Sequence of chain 47.B:
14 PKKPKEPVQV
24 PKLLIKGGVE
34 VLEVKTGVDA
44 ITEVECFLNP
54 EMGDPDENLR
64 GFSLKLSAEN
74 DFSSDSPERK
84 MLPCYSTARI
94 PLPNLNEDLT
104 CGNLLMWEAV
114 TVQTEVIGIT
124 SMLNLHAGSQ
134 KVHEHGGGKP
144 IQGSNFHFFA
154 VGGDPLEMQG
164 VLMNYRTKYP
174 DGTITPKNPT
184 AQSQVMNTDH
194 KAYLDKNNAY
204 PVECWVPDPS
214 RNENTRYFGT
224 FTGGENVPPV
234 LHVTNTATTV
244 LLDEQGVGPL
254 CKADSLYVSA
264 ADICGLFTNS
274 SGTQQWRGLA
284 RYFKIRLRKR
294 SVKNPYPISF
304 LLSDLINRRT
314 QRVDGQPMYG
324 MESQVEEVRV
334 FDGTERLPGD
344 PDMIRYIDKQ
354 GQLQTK

Sequence of chain 47.E:
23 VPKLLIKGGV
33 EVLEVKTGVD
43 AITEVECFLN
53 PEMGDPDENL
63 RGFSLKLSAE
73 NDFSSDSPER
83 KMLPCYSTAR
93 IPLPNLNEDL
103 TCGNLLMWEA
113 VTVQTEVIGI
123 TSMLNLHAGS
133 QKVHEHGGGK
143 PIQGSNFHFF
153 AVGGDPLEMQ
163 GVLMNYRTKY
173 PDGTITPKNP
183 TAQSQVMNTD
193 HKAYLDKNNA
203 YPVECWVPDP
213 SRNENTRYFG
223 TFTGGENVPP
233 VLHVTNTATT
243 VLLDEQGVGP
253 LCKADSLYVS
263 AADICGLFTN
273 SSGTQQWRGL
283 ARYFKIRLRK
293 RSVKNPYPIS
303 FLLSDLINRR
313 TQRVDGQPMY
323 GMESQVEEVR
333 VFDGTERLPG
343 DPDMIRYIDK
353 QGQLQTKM

Sequence of chain 47.A:
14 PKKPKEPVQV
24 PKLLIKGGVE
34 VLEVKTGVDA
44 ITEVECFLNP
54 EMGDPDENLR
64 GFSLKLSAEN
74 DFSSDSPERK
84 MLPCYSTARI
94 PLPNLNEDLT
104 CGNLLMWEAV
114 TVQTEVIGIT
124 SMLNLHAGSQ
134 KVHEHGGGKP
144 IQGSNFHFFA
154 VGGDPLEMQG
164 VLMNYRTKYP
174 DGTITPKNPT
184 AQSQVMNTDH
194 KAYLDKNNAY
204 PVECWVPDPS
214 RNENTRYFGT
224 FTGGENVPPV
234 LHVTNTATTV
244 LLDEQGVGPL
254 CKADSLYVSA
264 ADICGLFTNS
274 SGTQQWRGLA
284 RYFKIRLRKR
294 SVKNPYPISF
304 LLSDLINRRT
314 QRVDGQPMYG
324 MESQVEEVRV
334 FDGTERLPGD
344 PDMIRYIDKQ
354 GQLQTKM

Binding-site contacts:
Ligand atom O9 contacts residue LYS68 of chain 47.A at 2.8 Å (salt-bridge).
Ligand atom C9 contacts residue LYS68 of chain 47.A at 3.8 Å.
Ligand atom O8 contacts residue THR276 of chain 47.A at 3.2 Å.
Ligand atom O1A contacts residue THR276 of chain 47.A at 3.4 Å (h-bond).
Ligand atom N5 contacts residue ASN272 of chain 47.A at 3.1 Å (h-bond).
Ligand atom C10 contacts residue GLN278 of chain 47.A at 4.0 Å.
Ligand atom O8 contacts residue ASN272 of chain 47.A at 3.5 Å (h-bond).
Ligand atom C11 contacts residue HIS138 of chain 47.E at 3.4 Å.
Ligand atom C10 contacts residue PHE75 of chain 47.B at 3.9 Å (hydrophobic).
Ligand atom C11 contacts residue PHE75 of chain 47.B at 3.5 Å (hydrophobic).
Ligand atom O1B contacts residue THR276 of chain 47.A at 2.8 Å (h-bond).
Ligand atom C10 contacts residue ASN272 of chain 47.A at 3.7 Å.
Ligand atom C11 contacts residue PHE270 of chain 47.A at 3.8 Å (hydrophobic).
Ligand atom C11 contacts residue ASN272 of chain 47.A at 3.4 Å.
Ligand atom O8 contacts residue LYS68 of chain 47.A at 3.9 Å.
Ligand atom O1B contacts residue SER274 of chain 47.A at 3.9 Å.
Ligand atom C10 contacts residue LEU62 of chain 47.A at 3.9 Å (hydrophobic).
Ligand atom O10 contacts residue LEU62 of chain 47.A at 3.6 Å.
Ligand atom C1 contacts residue SER274 of chain 47.A at 3.4 Å.
Ligand atom C4 contacts residue ASN272 of chain 47.A at 4.0 Å.
Ligand atom O1B contacts residue ASN272 of chain 47.A at 3.7 Å.
Ligand atom C9 contacts residue GLN278 of chain 47.A at 3.2 Å.
Ligand atom C1 contacts residue THR276 of chain 47.A at 3.5 Å.
Ligand atom O1A contacts residue LYS68 of chain 47.A at 3.2 Å (salt-bridge).
Ligand atom C9 contacts residue LEU67 of chain 47.A at 3.9 Å (hydrophobic).
Ligand atom C7 contacts residue GLN278 of chain 47.A at 3.8 Å.
Ligand atom O10 contacts residue PHE75 of chain 47.B at 3.5 Å.
Ligand atom C11 contacts residue PHE65 of chain 47.A at 3.7 Å (hydrophobic).
Ligand atom O9 contacts residue LEU67 of chain 47.A at 3.2 Å.
Ligand atom C8 contacts residue GLN278 of chain 47.A at 3.7 Å.
Ligand atom C11 contacts residue THR276 of chain 47.A at 3.7 Å.
Ligand atom O8 contacts residue GLN278 of chain 47.A at 3.5 Å (h-bond).
Ligand atom C5 contacts residue ASN272 of chain 47.A at 3.9 Å.
Ligand atom O1A contacts residue SER274 of chain 47.A at 2.3 Å (h-bond).
Ligand atom C11 contacts residue LEU62 of chain 47.A at 4.0 Å (hydrophobic).
Ligand atom O1B contacts residue LYS68 of chain 47.A at 3.7 Å.
Ligand atom C11 contacts residue GLN278 of chain 47.A at 3.4 Å.
Ligand atom N5 contacts residue GLN278 of chain 47.A at 3.7 Å.
Ligand atom C6 contacts residue ASN272 of chain 47.A at 3.5 Å.
Ligand atom C1 contacts residue LYS68 of chain 47.A at 3.8 Å.

The small molecule below binds the protein below.
Small molecule (SMILES): CC(=O)N[C@H]1[C@H]([C@H](O)[C@H](O)CO)O[C@@](O[C@H](CO)[C@@H](O)[C@@H]2O[C@@H](C(=O)O)C[C@H](O)[C@H]2NC(C)=O)(C(=O)O)C[C@@H]1O